The protein below binds the small molecule below.
Small molecule (SMILES): C[C@@H]1CC[C@@]2(OC1)O[C@H]1C[C@H]3[C@@H]4CC=C5C[C@@H](OCC[C@H](CO)CO[C@@H]6O[C@H](CO)[C@@H](O[C@H]7O[C@H](CO)[C@@H](O)[C@H](O)[C@H]7O)[C@H](O)[C@H]6O)CC[C@]5(C)[C@H]4CC[C@]3(C)[C@H]1[C@@H]2C

Sequence of chain 1.B:
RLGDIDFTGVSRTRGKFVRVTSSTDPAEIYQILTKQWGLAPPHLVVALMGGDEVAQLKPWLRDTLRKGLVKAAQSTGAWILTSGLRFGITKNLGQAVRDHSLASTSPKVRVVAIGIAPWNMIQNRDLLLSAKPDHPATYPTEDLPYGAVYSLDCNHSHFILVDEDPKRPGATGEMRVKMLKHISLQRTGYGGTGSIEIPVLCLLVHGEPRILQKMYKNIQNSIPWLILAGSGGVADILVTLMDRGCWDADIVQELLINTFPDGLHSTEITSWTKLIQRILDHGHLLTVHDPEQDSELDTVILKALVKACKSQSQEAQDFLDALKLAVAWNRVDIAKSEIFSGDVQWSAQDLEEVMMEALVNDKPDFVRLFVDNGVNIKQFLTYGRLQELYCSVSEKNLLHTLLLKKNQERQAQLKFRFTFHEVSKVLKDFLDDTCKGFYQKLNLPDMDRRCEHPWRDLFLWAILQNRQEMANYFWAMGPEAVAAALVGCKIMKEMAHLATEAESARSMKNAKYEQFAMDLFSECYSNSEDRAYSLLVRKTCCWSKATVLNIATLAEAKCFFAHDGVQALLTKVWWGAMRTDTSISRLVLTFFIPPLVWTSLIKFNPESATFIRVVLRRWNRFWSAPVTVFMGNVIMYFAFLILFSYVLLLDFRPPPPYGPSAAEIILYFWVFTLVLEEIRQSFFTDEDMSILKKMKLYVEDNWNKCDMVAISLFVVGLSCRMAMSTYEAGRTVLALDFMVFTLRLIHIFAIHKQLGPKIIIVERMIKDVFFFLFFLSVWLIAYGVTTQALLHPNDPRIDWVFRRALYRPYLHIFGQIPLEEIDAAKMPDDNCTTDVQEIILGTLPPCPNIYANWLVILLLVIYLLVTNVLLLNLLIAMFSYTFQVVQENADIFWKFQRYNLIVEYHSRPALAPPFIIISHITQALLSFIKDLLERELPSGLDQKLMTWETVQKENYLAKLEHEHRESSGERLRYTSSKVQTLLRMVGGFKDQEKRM

Binding-site contacts:
Ligand atom O8 contacts residue MET917 of chain 1.A at 2.7 Å (h-bond).
Ligand atom C27 contacts residue ASP889 of chain 1.B at 3.4 Å.
Ligand atom C contacts residue LEU870 of chain 1.B at 3.9 Å (hydrophobic).
Ligand atom O8 contacts residue ALA915 of chain 1.A at 2.7 Å (h-bond).
Ligand atom O3 contacts residue ASP889 of chain 1.B at 3.0 Å (salt-bridge).
Ligand atom C42 contacts residue ALA915 of chain 1.A at 3.2 Å (hydrophobic).
Ligand atom C18 contacts residue ILE947 of chain 1.A at 3.8 Å (hydrophobic).
Ligand atom O1 contacts residue LEU896 of chain 1.B at 3.8 Å.
Ligand atom C32 contacts residue TRP890 of chain 1.B at 3.2 Å (hydrophobic).
Ligand atom C11 contacts residue ASP889 of chain 1.B at 3.8 Å.
Ligand atom C14 contacts residue YUV1 of chain 1.L at 3.6 Å.
Ligand atom C12 contacts residue YUV1 of chain 1.L at 3.8 Å.
Ligand atom C23 contacts residue TYR897 of chain 1.B at 3.9 Å (hydrophobic).
Ligand atom C31 contacts residue ASP889 of chain 1.B at 3.8 Å.
Ligand atom C11 contacts residue PHE892 of chain 1.B at 3.9 Å (hydrophobic).
Ligand atom C30 contacts residue ASP889 of chain 1.B at 3.8 Å.
Ligand atom C36 contacts residue ALA914 of chain 1.A at 3.8 Å (hydrophobic).
Ligand atom C29 contacts residue ASP889 of chain 1.B at 3.6 Å.
Ligand atom O13 contacts residue ASP889 of chain 1.B at 2.8 Å (salt-bridge).
Ligand atom O13 contacts residue TRP890 of chain 1.B at 2.3 Å (h-bond).
Ligand atom O12 contacts residue TRP890 of chain 1.B at 3.1 Å (h-bond).
Ligand atom C32 contacts residue ASP889 of chain 1.B at 3.7 Å.
Ligand atom C27 contacts residue YUV1 of chain 1.L at 3.4 Å.
Ligand atom C16 contacts residue TRP944 of chain 1.A at 3.0 Å (hydrophobic).
Ligand atom C11 contacts residue YUV1 of chain 1.L at 3.6 Å.
Ligand atom C26 contacts residue LEU948 of chain 1.A at 3.3 Å (hydrophobic).
Ligand atom C13 contacts residue YUV1 of chain 1.L at 3.9 Å.
Ligand atom C5 contacts residue YUV1 of chain 1.L at 3.4 Å.
Ligand atom O contacts residue YUV1 of chain 1.L at 3.1 Å.
Ligand atom O10 contacts residue ALA915 of chain 1.A at 2.8 Å (h-bond).
Ligand atom C10 contacts residue PHE892 of chain 1.B at 3.6 Å (hydrophobic).
Ligand atom C2 contacts residue TYR900 of chain 1.B at 3.6 Å (hydrophobic).
Ligand atom C42 contacts residue MET917 of chain 1.A at 3.8 Å (hydrophobic).
Ligand atom C15 contacts residue TRP944 of chain 1.A at 3.0 Å (hydrophobic).
Ligand atom C5 contacts residue LEU896 of chain 1.B at 3.8 Å (hydrophobic).
Ligand atom C42 contacts residue ALA914 of chain 1.A at 2.7 Å (hydrophobic).
Ligand atom O8 contacts residue ALA914 of chain 1.A at 3.4 Å (h-bond).
Ligand atom C3 contacts residue VAL951 of chain 1.A at 3.8 Å (hydrophobic).
Ligand atom C7 contacts residue LEU896 of chain 1.B at 3.9 Å (hydrophobic).
Ligand atom C33 contacts residue TRP890 of chain 1.B at 3.6 Å (hydrophobic).

Sequence of chain 1.A:
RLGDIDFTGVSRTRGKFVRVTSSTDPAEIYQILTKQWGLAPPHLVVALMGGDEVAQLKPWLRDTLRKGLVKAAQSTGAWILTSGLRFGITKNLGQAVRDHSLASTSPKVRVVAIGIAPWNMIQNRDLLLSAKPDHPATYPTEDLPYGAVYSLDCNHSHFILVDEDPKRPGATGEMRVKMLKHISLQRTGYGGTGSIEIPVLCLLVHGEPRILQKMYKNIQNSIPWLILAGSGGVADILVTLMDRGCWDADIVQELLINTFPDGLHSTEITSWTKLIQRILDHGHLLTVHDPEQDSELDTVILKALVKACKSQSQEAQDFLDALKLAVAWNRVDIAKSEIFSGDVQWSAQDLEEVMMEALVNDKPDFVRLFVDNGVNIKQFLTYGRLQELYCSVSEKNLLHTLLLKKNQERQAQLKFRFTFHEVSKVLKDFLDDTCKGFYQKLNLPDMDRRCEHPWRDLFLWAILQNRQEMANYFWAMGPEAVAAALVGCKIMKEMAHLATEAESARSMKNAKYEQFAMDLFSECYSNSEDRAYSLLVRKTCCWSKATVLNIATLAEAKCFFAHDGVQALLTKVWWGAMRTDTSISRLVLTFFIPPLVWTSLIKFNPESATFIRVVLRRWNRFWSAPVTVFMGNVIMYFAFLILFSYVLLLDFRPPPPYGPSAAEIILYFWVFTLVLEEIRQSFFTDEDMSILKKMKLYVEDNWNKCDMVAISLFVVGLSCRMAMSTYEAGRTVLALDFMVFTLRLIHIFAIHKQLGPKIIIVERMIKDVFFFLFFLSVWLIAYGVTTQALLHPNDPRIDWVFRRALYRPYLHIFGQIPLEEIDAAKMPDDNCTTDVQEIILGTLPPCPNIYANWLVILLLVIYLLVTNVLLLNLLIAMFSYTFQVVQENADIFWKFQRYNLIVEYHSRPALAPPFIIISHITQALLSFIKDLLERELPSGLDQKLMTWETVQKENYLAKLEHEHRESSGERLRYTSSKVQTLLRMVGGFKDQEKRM